This protein binds this small molecule.
Small molecule (SMILES): Cc1cn([C@H]2C[C@H](O[P](=O)(O)OC[C@H]3O[C@@H](n4ccc(N)nc4=O)C[C@@H]3O[P](=O)(O)OC[C@H]3O[C@@H](n4cnc5c(=O)nc(N)[nH]c54)C[C@@H]3O[P](=O)(O)OC[C@H]3O[C@@H](n4cnc5c(=O)nc(N)[nH]c54)C[C@@H]3O)[C@@H](CO[P](=O)(O)O[C@H]3C[C@H](n4cnc5c(=O)nc(N)[nH]c54)O[C@@H]3COP(=O)(O)O)O2)c(=O)[nH]c1=O

Binding-site contacts:
Ligand atom C5' contacts residue GLY66 of chain 1.A at 3.5 Å.
Ligand atom O3' contacts residue ILE69 of chain 1.A at 3.9 Å.
Ligand atom OP1 contacts residue PRO63 of chain 1.A at 3.9 Å.
Ligand atom OP1 contacts residue GLY66 of chain 1.A at 3.0 Å (h-bond).
Ligand atom N3 contacts residue ALA38 of chain 1.A at 3.7 Å.
Ligand atom P contacts residue LYS68 of chain 1.A at 3.7 Å.
Ligand atom C5' contacts residue TYR39 of chain 1.A at 3.4 Å (hydrophobic).
Ligand atom N7 contacts residue LYS35 of chain 1.A at 3.9 Å.
Ligand atom C8 contacts residue LYS35 of chain 1.A at 3.6 Å.
Ligand atom P contacts residue GLY66 of chain 1.A at 3.7 Å.
Ligand atom OP1 contacts residue THR67 of chain 1.A at 3.6 Å.
Ligand atom P contacts residue LYS35 of chain 1.A at 3.6 Å.
Ligand atom OP1 contacts residue LEU62 of chain 1.A at 3.9 Å.
Ligand atom OP2 contacts residue TYR39 of chain 1.A at 4.1 Å.
Ligand atom OP1 contacts residue ILE69 of chain 1.A at 2.9 Å (h-bond).
Ligand atom OP1 contacts residue VAL65 of chain 1.A at 4.0 Å.
Ligand atom C5' contacts residue LYS35 of chain 1.A at 3.9 Å.
Ligand atom P contacts residue THR67 of chain 1.A at 4.0 Å.
Ligand atom P contacts residue ILE69 of chain 1.A at 4.0 Å.
Ligand atom N1 contacts residue HIS34 of chain 1.A at 3.8 Å.
Ligand atom OP2 contacts residue GLY66 of chain 1.A at 4.0 Å.
Ligand atom OP2 contacts residue LYS68 of chain 1.A at 3.0 Å.
Ligand atom P contacts residue LYS68 of chain 1.A at 3.8 Å.
Ligand atom C5' contacts residue GLY64 of chain 1.A at 3.3 Å.
Ligand atom C4' contacts residue GLY64 of chain 1.A at 3.4 Å.
Ligand atom OP1 contacts residue LYS68 of chain 1.A at 3.4 Å (salt-bridge).
Ligand atom C3' contacts residue LYS68 of chain 1.A at 4.0 Å.
Ligand atom OP1 contacts residue GLY64 of chain 1.A at 3.0 Å (h-bond).
Ligand atom O3' contacts residue VAL65 of chain 1.A at 4.0 Å.
Ligand atom OP2 contacts residue LYS68 of chain 1.A at 3.2 Å (salt-bridge).
Ligand atom O5' contacts residue GLY66 of chain 1.A at 3.3 Å.
Ligand atom O3' contacts residue GLY64 of chain 1.A at 3.6 Å.
Ligand atom P contacts residue GLY64 of chain 1.A at 4.0 Å.
Ligand atom OP3 contacts residue LYS35 of chain 1.A at 2.4 Å (salt-bridge).
Ligand atom OP2 contacts residue THR67 of chain 1.A at 3.7 Å.
Ligand atom O5' contacts residue LYS35 of chain 1.A at 3.6 Å.
Ligand atom C3' contacts residue GLY66 of chain 1.A at 4.0 Å.
Ligand atom OP1 contacts residue LYS35 of chain 1.A at 3.8 Å.
Ligand atom O4' contacts residue ALA38 of chain 1.A at 4.0 Å.
Ligand atom OP1 contacts residue LYS68 of chain 1.A at 3.5 Å.

Sequence of chain 1.A:
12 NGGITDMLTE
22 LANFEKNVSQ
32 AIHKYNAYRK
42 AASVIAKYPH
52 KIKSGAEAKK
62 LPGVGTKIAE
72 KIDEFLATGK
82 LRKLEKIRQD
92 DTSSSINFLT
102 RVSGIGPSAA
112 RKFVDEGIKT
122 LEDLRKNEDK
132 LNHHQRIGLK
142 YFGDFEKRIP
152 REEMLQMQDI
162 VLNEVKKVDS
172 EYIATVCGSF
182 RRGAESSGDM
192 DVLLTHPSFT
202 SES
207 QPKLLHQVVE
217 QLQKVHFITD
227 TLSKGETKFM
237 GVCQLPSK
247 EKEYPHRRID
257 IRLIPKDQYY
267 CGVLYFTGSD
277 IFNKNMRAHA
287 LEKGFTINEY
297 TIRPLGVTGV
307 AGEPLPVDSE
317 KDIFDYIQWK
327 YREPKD